Sequence of chain 2.A:
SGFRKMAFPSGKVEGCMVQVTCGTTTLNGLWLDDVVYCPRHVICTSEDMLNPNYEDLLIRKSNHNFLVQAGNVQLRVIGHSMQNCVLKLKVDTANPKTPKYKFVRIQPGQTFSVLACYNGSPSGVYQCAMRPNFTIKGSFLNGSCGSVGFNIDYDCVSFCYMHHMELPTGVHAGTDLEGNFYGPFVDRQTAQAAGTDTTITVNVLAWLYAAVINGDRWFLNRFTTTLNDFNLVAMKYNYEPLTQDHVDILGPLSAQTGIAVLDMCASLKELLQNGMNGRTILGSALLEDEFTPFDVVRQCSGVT

A small-molecule ligand and the protein it binds are described below.
Small molecule (SMILES): CCc1ccncc1NC(=O)Cc1cccc(C(F)(F)F)n1

Binding-site contacts:
Ligand atom C12 contacts residue MET49 of chain 2.A at 3.9 Å (hydrophobic).
Ligand atom C12 contacts residue GLN189 of chain 2.A at 3.8 Å.
Ligand atom F contacts residue TYR54 of chain 2.A at 3.5 Å.
Ligand atom C13 contacts residue MET49 of chain 2.A at 3.8 Å (hydrophobic).
Ligand atom F contacts residue ASP187 of chain 2.A at 3.3 Å.
Ligand atom N contacts residue GLU166 of chain 2.A at 3.6 Å.
Ligand atom F1 contacts residue MET165 of chain 2.A at 3.0 Å.
Ligand atom C4 contacts residue LEU141 of chain 2.A at 3.7 Å (hydrophobic).
Ligand atom N contacts residue HIS163 of chain 2.A at 2.8 Å (h-bond).
Ligand atom C2 contacts residue ASN142 of chain 2.A at 3.9 Å.
Ligand atom C14 contacts residue MET49 of chain 2.A at 3.9 Å (hydrophobic).
Ligand atom F1 contacts residue HIS41 of chain 2.A at 3.2 Å.
Ligand atom F2 contacts residue ARG188 of chain 2.A at 2.8 Å.
Ligand atom C14 contacts residue ARG188 of chain 2.A at 4.0 Å.
Ligand atom N contacts residue SER144 of chain 2.A at 3.8 Å.
Ligand atom C14 contacts residue ASP187 of chain 2.A at 3.7 Å.
Ligand atom C5 contacts residue CYS145 of chain 2.A at 3.8 Å (hydrophobic).
Ligand atom C5 contacts residue GLU166 of chain 2.A at 3.7 Å.
Ligand atom F contacts residue HIS41 of chain 2.A at 3.5 Å.
Ligand atom N1 contacts residue CYS145 of chain 2.A at 3.6 Å (h-bond).
Ligand atom F2 contacts residue ASP187 of chain 2.A at 2.8 Å.
Ligand atom N contacts residue PHE140 of chain 2.A at 3.7 Å.
Ligand atom C3 contacts residue GLU166 of chain 2.A at 3.8 Å.
Ligand atom C1 contacts residue ASN142 of chain 2.A at 3.8 Å.
Ligand atom F2 contacts residue MET165 of chain 2.A at 3.3 Å.
Ligand atom C3 contacts residue ASN142 of chain 2.A at 3.8 Å.
Ligand atom C3 contacts residue PHE140 of chain 2.A at 3.7 Å (hydrophobic).
Ligand atom C11 contacts residue GLN189 of chain 2.A at 3.6 Å.
Ligand atom F contacts residue MET49 of chain 2.A at 2.8 Å.
Ligand atom C4 contacts residue GLU166 of chain 2.A at 3.5 Å.
Ligand atom C14 contacts residue MET165 of chain 2.A at 3.8 Å (hydrophobic).
Ligand atom C2 contacts residue LEU141 of chain 2.A at 3.9 Å (hydrophobic).
Ligand atom C4 contacts residue HIS163 of chain 2.A at 3.9 Å.
Ligand atom C5 contacts residue HIS163 of chain 2.A at 3.2 Å.
Ligand atom C3 contacts residue LEU141 of chain 2.A at 3.5 Å (hydrophobic).
Ligand atom O contacts residue GLU166 of chain 2.A at 3.3 Å (salt-bridge).
Ligand atom F1 contacts residue ASP187 of chain 2.A at 3.6 Å.
Ligand atom C4 contacts residue PHE140 of chain 2.A at 3.2 Å (hydrophobic).
Ligand atom F1 contacts residue HIS164 of chain 2.A at 3.7 Å.
Ligand atom O contacts residue MET165 of chain 2.A at 3.6 Å.